Binding-site contacts:
Ligand atom C01 contacts residue ARG46 of chain 1.A at 3.3 Å.
Ligand atom O23 contacts residue ILE224 of chain 1.A at 3.7 Å.
Ligand atom C19 contacts residue VAL5 of chain 1.B at 3.6 Å (hydrophobic).
Ligand atom C06 contacts residue ASN47 of chain 1.A at 2.8 Å.
Ligand atom C14 contacts residue GLY176 of chain 1.A at 4.0 Å.
Ligand atom C16 contacts residue PHE124 of chain 1.A at 4.0 Å (hydrophobic).
Ligand atom N03 contacts residue ILE173 of chain 1.A at 3.9 Å.
Ligand atom C02 contacts residue CYS43 of chain 1.A at 2.6 Å (hydrophobic).
Ligand atom C18 contacts residue ILE224 of chain 1.A at 4.0 Å (hydrophobic).
Ligand atom O23 contacts residue PRO172 of chain 1.A at 3.8 Å.
Ligand atom C14 contacts residue PRO172 of chain 1.A at 3.3 Å (hydrophobic).
Ligand atom C04 contacts residue CYS43 of chain 1.A at 4.0 Å (hydrophobic).
Ligand atom C14 contacts residue VAL5 of chain 1.B at 3.9 Å (hydrophobic).
Ligand atom C13 contacts residue ILE224 of chain 1.A at 4.1 Å (hydrophobic).
Ligand atom C04 contacts residue ILE173 of chain 1.A at 3.9 Å (hydrophobic).
Ligand atom C12 contacts residue VAL5 of chain 1.B at 4.1 Å (hydrophobic).
Ligand atom O26 contacts residue CYS43 of chain 1.A at 3.6 Å.
Ligand atom C02 contacts residue ILE173 of chain 1.A at 3.7 Å (hydrophobic).
Ligand atom C17 contacts residue VAL5 of chain 1.B at 3.7 Å (hydrophobic).
Ligand atom C25 contacts residue PRO172 of chain 1.A at 4.0 Å (hydrophobic).
Ligand atom C13 contacts residue VAL5 of chain 1.B at 3.9 Å (hydrophobic).
Ligand atom C01 contacts residue CYS43 of chain 1.A at 1.9 Å (hydrophobic).
Ligand atom O26 contacts residue PHE124 of chain 1.A at 3.8 Å.
Ligand atom C02 contacts residue ARG46 of chain 1.A at 3.5 Å.
Ligand atom C25 contacts residue ILE173 of chain 1.A at 4.1 Å (hydrophobic).
Ligand atom C13 contacts residue PRO172 of chain 1.A at 4.0 Å (hydrophobic).
Ligand atom C04 contacts residue ASN47 of chain 1.A at 2.9 Å.
Ligand atom O26 contacts residue ILE173 of chain 1.A at 3.5 Å.
Ligand atom C15 contacts residue LYS127 of chain 1.A at 3.7 Å.
Ligand atom C02 contacts residue ASN47 of chain 1.A at 3.5 Å.
Ligand atom C16 contacts residue LYS127 of chain 1.A at 3.8 Å.
Ligand atom C07 contacts residue ASN47 of chain 1.A at 2.8 Å.
Ligand atom O26 contacts residue ASN47 of chain 1.A at 3.9 Å.
Ligand atom N03 contacts residue CYS43 of chain 1.A at 2.7 Å (h-bond).
Ligand atom C04 contacts residue PHE124 of chain 1.A at 4.0 Å (hydrophobic).
Ligand atom N03 contacts residue ASN47 of chain 1.A at 3.0 Å (h-bond).
Ligand atom C24 contacts residue PRO172 of chain 1.A at 3.6 Å (hydrophobic).
Ligand atom O26 contacts residue ARG46 of chain 1.A at 3.0 Å (salt-bridge).
Ligand atom C05 contacts residue ASN47 of chain 1.A at 3.5 Å.
Ligand atom C14 contacts residue ILE173 of chain 1.A at 3.9 Å (hydrophobic).

Sequence of chain 1.B:
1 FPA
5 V

This small molecule binds to this protein.
Small molecule (SMILES): O=C(CCl)NCC1CCN(C(=O)C2(Nc3ccccc3)CCCCC2)CC1

Sequence of chain 1.A:
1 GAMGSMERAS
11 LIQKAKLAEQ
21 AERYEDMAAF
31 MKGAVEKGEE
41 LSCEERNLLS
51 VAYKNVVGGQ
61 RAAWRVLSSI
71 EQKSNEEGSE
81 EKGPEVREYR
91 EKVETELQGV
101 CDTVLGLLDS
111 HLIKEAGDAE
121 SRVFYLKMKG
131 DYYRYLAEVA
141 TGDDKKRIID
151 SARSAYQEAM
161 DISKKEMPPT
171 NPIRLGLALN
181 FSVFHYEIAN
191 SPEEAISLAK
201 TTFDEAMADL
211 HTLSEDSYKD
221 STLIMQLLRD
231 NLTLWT